The small molecule below binds the protein below.
Small molecule (SMILES): O=C(O)c1ccc[n+]([C@@H]2O[C@H](CO[P](=O)([O-])O)[C@@H](O)[C@H]2O)c1

Binding-site contacts:
Ligand atom O2P contacts residue GLY177 of chain 1.A at 2.7 Å (h-bond).
Ligand atom C2 contacts residue GLN241 of chain 1.A at 3.3 Å.
Ligand atom O2' contacts residue GLU150 of chain 1.A at 2.9 Å (salt-bridge).
Ligand atom C5 contacts residue LYS314 of chain 1.A at 3.5 Å.
Ligand atom C5 contacts residue VAL313 of chain 1.A at 2.9 Å (hydrophobic).
Ligand atom C6 contacts residue VAL313 of chain 1.A at 2.9 Å (hydrophobic).
Ligand atom C2' contacts residue GLN241 of chain 1.A at 3.3 Å.
Ligand atom C4 contacts residue SER176 of chain 1.A at 3.5 Å.
Ligand atom O7 contacts residue GLY239 of chain 1.A at 3.7 Å.
Ligand atom O3' contacts residue VAL152 of chain 1.A at 3.7 Å.
Ligand atom O1P contacts residue SER38 of chain 1.A at 2.5 Å (h-bond).
Ligand atom N1 contacts residue GLU315 of chain 1.A at 3.5 Å (salt-bridge).
Ligand atom O1P contacts residue GLY154 of chain 1.A at 2.9 Å (h-bond).
Ligand atom O2P contacts residue SER176 of chain 1.A at 3.6 Å.
Ligand atom C5' contacts residue VAL152 of chain 1.A at 3.7 Å (hydrophobic).
Ligand atom C2' contacts residue GLU150 of chain 1.A at 3.5 Å.
Ligand atom C1' contacts residue GLU315 of chain 1.A at 3.5 Å.
Ligand atom O8 contacts residue GLY239 of chain 1.A at 3.6 Å.
Ligand atom O3P contacts residue GLY154 of chain 1.A at 3.3 Å.
Ligand atom C5 contacts residue GLU315 of chain 1.A at 3.7 Å.
Ligand atom O8 contacts residue THR240 of chain 1.A at 2.6 Å (h-bond).
Ligand atom O7 contacts residue GLN241 of chain 1.A at 3.1 Å.
Ligand atom O5' contacts residue THR156 of chain 1.A at 3.7 Å.
Ligand atom C5 contacts residue SER176 of chain 1.A at 3.0 Å.
Ligand atom C4' contacts residue VAL152 of chain 1.A at 3.8 Å (hydrophobic).
Ligand atom O1P contacts residue GLY39 of chain 1.A at 3.5 Å (h-bond).
Ligand atom C3' contacts residue VAL152 of chain 1.A at 3.3 Å (hydrophobic).
Ligand atom C6 contacts residue GLU315 of chain 1.A at 3.2 Å.
Ligand atom O3P contacts residue THR156 of chain 1.A at 2.6 Å (h-bond).
Ligand atom P contacts residue THR156 of chain 1.A at 3.6 Å.
Ligand atom O2P contacts residue THR156 of chain 1.A at 3.6 Å.
Ligand atom O7 contacts residue THR240 of chain 1.A at 3.3 Å (h-bond).
Ligand atom P contacts residue GLY177 of chain 1.A at 3.7 Å.
Ligand atom C7 contacts residue THR240 of chain 1.A at 3.3 Å.
Ligand atom O5' contacts residue GLY177 of chain 1.A at 3.5 Å (h-bond).
Ligand atom O2P contacts residue GLY39 of chain 1.A at 3.6 Å (h-bond).
Ligand atom O2' contacts residue GLY316 of chain 1.A at 3.1 Å.
Ligand atom O8 contacts residue SER175 of chain 1.A at 3.4 Å.
Ligand atom O3P contacts residue GLY155 of chain 1.A at 3.4 Å (h-bond).
Ligand atom C5' contacts residue GLN241 of chain 1.A at 3.7 Å.

Sequence of chain 1.A:
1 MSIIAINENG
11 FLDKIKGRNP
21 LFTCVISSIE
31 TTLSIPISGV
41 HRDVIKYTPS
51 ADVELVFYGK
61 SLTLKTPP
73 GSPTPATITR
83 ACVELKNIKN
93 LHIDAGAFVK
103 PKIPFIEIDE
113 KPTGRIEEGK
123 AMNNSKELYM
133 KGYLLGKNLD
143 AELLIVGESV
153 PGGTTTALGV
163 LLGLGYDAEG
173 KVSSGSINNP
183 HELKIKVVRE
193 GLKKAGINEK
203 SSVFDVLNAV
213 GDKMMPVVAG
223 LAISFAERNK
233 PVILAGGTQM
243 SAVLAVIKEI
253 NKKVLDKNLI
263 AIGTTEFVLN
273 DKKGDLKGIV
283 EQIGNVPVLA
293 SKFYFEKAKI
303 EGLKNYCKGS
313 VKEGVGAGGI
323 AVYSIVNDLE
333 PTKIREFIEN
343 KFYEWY